Binding-site contacts:
Ligand atom O4 contacts residue PRO149 of chain 1.A at 3.6 Å.
Ligand atom O4 contacts residue HIS79 of chain 1.A at 2.9 Å (h-bond).
Ligand atom C5 contacts residue TRP205 of chain 1.A at 3.7 Å (hydrophobic).
Ligand atom C3 contacts residue ARG153 of chain 1.A at 3.8 Å.
Ligand atom CS contacts residue PHE147 of chain 1.A at 3.7 Å (hydrophobic).
Ligand atom O3 contacts residue ASP231 of chain 1.A at 2.7 Å (salt-bridge).
Ligand atom C2 contacts residue PHE29 of chain 1.A at 3.5 Å (hydrophobic).
Ligand atom O1 contacts residue PRO149 of chain 1.A at 3.6 Å.
Ligand atom C4 contacts residue ARG153 of chain 1.A at 3.9 Å.
Ligand atom O3 contacts residue TRP205 of chain 1.A at 3.3 Å.
Ligand atom O2 contacts residue GLN116 of chain 1.A at 2.9 Å (h-bond).
Ligand atom C4 contacts residue PRO149 of chain 1.A at 4.1 Å (hydrophobic).
Ligand atom O4 contacts residue PHE30 of chain 1.A at 3.7 Å.
Ligand atom O2 contacts residue PHE29 of chain 1.A at 3.7 Å.
Ligand atom C1 contacts residue ASP103 of chain 1.A at 3.3 Å.
Ligand atom S contacts residue PHE147 of chain 1.A at 3.9 Å.
Ligand atom O4 contacts residue ASP103 of chain 1.A at 3.6 Å (salt-bridge).
Ligand atom O3 contacts residue MET204 of chain 1.A at 3.7 Å.
Ligand atom C5 contacts residue PHE30 of chain 1.A at 3.9 Å (hydrophobic).
Ligand atom O1 contacts residue HIS79 of chain 1.A at 4.0 Å.
Ligand atom C2 contacts residue ARG153 of chain 1.A at 4.1 Å.
Ligand atom O2 contacts residue ASP231 of chain 1.A at 2.6 Å (salt-bridge).
Ligand atom O3 contacts residue ARG153 of chain 1.A at 2.9 Å (salt-bridge).
Ligand atom O1 contacts residue ARG153 of chain 1.A at 3.6 Å (salt-bridge).
Ligand atom O1 contacts residue GLN116 of chain 1.A at 3.2 Å (h-bond).
Ligand atom CS contacts residue LEU150 of chain 1.A at 4.1 Å (hydrophobic).
Ligand atom C1 contacts residue PHE29 of chain 1.A at 3.8 Å (hydrophobic).
Ligand atom C2 contacts residue ASP231 of chain 1.A at 3.5 Å.
Ligand atom O1 contacts residue ASP103 of chain 1.A at 2.4 Å (salt-bridge).
Ligand atom C3 contacts residue ASP231 of chain 1.A at 3.5 Å.
Ligand atom C2 contacts residue GLN116 of chain 1.A at 3.9 Å.
Ligand atom C3 contacts residue TRP205 of chain 1.A at 3.3 Å (hydrophobic).
Ligand atom S contacts residue LEU150 of chain 1.A at 4.0 Å.
Ligand atom C4 contacts residue HIS79 of chain 1.A at 4.1 Å.
Ligand atom C1 contacts residue HIS79 of chain 1.A at 3.6 Å.
Ligand atom O2 contacts residue ARG153 of chain 1.A at 3.0 Å (salt-bridge).
Ligand atom CS contacts residue TRP205 of chain 1.A at 4.0 Å (hydrophobic).
Ligand atom CS contacts residue VAL176 of chain 1.A at 4.0 Å (hydrophobic).
Ligand atom C1 contacts residue GLN116 of chain 1.A at 4.0 Å.
Ligand atom S contacts residue HIS79 of chain 1.A at 3.5 Å (h-bond).

This protein binds this small molecule.
Small molecule (SMILES): CSC[C@H]1O[C@H](O)[C@H](O)[C@@H]1O

Sequence of chain 1.A:
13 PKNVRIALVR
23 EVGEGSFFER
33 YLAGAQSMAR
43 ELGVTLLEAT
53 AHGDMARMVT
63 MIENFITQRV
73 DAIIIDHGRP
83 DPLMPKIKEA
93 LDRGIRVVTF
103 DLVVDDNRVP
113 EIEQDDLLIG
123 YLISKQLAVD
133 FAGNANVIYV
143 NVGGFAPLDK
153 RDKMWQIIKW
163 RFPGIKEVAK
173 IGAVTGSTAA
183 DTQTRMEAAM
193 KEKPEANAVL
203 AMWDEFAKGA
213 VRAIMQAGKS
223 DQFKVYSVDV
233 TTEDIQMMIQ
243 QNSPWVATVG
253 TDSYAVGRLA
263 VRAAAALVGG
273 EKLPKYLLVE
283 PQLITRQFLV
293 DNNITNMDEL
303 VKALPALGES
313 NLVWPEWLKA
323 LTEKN